Sequence of chain 1.B:
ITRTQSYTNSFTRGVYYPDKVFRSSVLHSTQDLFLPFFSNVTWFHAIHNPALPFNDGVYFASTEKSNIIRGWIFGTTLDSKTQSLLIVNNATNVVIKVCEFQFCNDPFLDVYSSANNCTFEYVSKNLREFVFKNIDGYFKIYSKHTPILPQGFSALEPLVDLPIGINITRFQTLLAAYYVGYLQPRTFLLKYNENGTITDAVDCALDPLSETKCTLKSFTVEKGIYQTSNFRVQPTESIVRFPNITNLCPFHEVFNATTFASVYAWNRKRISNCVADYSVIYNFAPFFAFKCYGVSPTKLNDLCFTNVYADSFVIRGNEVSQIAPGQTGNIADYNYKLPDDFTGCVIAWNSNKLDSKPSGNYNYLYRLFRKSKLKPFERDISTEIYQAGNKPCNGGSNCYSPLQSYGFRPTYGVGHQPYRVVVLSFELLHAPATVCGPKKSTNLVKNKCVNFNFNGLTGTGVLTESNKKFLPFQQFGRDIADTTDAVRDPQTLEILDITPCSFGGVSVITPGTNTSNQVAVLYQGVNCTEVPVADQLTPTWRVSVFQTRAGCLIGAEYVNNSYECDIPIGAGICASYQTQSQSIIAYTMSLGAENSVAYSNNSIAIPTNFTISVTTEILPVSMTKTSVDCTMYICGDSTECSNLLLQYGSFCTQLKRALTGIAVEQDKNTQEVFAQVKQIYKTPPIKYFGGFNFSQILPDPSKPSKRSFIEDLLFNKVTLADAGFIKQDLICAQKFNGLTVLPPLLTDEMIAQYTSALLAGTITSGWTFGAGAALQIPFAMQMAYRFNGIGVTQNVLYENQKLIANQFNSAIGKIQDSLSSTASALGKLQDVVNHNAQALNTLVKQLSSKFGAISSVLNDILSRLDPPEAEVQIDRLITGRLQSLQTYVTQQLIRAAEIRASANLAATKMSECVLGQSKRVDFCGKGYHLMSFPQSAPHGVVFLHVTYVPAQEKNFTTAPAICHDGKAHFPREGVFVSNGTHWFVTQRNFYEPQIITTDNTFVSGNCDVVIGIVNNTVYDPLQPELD

Binding-site contacts:
Ligand atom O7 contacts residue ASN1070 of chain 1.A at 4.4 Å.
Ligand atom C5 contacts residue ALA702 of chain 1.A at 4.1 Å (hydrophobic).
Ligand atom C1 contacts residue ASN1070 of chain 1.A at 3.1 Å.
Ligand atom N2 contacts residue GLN891 of chain 1.B at 4.4 Å.
Ligand atom C2 contacts residue ASN1070 of chain 1.A at 4.1 Å.
Ligand atom N2 contacts residue ASN1070 of chain 1.A at 4.2 Å.
Ligand atom C1 contacts residue ALA702 of chain 1.A at 4.3 Å (hydrophobic).
Ligand atom C7 contacts residue ASN1070 of chain 1.A at 4.4 Å.
Ligand atom C1 contacts residue GLN891 of chain 1.B at 4.2 Å.
Ligand atom O5 contacts residue ASN1070 of chain 1.A at 3.4 Å (h-bond).
Ligand atom C8 contacts residue GLU1068 of chain 1.A at 3.7 Å.

Sequence of chain 1.A:
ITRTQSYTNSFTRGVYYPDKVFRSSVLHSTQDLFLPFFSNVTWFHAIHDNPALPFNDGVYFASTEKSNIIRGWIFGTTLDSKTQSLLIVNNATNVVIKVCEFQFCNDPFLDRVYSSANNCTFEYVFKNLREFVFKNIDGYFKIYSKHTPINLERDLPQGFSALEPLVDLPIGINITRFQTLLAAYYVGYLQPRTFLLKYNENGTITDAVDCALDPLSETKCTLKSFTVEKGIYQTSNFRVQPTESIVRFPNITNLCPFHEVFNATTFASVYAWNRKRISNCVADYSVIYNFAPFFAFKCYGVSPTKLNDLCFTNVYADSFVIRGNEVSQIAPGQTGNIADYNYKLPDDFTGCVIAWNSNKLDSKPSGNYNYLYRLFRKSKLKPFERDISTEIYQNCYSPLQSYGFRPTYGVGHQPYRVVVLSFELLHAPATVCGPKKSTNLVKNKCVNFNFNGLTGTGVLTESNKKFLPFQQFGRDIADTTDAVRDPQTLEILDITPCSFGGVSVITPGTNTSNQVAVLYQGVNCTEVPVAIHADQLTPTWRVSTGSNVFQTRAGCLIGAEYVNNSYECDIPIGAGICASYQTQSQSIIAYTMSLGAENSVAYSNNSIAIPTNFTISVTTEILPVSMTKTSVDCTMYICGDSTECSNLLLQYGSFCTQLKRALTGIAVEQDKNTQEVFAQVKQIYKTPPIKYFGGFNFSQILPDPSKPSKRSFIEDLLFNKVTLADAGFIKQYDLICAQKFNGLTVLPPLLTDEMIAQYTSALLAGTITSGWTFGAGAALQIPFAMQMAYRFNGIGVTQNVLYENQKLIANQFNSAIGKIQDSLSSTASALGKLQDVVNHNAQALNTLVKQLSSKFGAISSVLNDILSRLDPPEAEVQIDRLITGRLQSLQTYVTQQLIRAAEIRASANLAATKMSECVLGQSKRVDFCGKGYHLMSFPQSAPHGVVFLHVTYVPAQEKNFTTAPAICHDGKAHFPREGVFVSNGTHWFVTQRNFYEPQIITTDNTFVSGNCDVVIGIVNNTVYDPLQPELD

This small molecule binds to this protein.
Small molecule (SMILES): CC(=O)N[C@@H]1[C@@H](O)[C@H](O)[C@@H](CO)O[C@H]1O